A protein and the small-molecule ligand that binds it are described below.
Small molecule (SMILES): OC[C@H]1O[C@@H]2O[C@H]3[C@H](O)[C@@H](O)[C@@H](O[C@H]4[C@H](O)[C@@H](O)[C@@H](O[C@H]5[C@H](O)[C@@H](O)[C@@H](O[C@H]6[C@H](O)[C@@H](O)[C@@H](O[C@H]7[C@H](O)[C@@H](O)[C@@H](O[C@H]8[C@H](O)[C@@H](O)[C@@H](O[C@H]1[C@H](O)[C@H]2O)O[C@@H]8CO)O[C@@H]7CO)O[C@@H]6CO)O[C@@H]5CO)O[C@@H]4CO)O[C@@H]3CO

Sequence of chain 1.A:
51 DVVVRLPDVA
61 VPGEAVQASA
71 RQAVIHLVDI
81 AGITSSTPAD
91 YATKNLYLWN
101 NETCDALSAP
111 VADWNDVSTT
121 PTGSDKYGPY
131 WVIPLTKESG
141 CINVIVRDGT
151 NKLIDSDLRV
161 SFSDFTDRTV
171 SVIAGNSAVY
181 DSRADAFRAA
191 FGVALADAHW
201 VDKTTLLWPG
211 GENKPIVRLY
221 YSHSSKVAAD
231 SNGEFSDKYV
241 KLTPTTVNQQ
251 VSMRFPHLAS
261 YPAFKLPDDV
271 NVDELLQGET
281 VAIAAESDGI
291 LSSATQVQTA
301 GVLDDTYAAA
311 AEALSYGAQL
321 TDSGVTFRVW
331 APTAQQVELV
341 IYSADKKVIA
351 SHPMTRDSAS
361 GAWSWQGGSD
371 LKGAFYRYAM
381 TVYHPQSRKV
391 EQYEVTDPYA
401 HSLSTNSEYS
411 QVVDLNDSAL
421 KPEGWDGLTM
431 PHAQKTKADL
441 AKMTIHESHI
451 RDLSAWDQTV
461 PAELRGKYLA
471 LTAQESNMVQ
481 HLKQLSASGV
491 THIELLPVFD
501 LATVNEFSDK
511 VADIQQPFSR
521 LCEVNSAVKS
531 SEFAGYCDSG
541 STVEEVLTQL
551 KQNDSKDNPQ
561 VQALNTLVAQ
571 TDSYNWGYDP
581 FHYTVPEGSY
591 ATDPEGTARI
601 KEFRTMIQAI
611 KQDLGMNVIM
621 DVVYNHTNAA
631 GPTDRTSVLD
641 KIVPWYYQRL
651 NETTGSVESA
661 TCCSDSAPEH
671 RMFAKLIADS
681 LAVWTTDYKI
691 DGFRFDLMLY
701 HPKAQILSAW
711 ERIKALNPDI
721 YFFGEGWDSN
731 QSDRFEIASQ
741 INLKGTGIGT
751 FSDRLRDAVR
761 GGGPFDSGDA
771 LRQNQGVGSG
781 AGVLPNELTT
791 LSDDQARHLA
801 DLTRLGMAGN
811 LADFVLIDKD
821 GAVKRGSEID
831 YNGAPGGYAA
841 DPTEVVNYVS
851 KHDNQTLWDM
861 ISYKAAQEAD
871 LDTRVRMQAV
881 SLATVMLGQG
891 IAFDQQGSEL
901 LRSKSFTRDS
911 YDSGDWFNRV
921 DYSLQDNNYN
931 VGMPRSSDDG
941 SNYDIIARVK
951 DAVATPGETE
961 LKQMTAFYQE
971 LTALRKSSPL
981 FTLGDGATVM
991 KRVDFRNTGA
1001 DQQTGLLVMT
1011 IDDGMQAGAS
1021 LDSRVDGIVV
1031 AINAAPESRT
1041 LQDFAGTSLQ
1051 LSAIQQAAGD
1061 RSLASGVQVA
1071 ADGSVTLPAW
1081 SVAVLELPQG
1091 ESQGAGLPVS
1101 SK

Binding-site contacts:
Ligand atom O4 contacts residue TRP99 of chain 1.A at 4.3 Å.
Ligand atom C2 contacts residue ASP157 of chain 1.A at 3.8 Å.
Ligand atom C1 contacts residue ILE145 of chain 1.A at 4.1 Å (hydrophobic).
Ligand atom O6 contacts residue TYR97 of chain 1.A at 2.7 Å (h-bond).
Ligand atom C1 contacts residue TYR97 of chain 1.A at 3.8 Å (hydrophobic).
Ligand atom O2 contacts residue LYS152 of chain 1.A at 2.9 Å (salt-bridge).
Ligand atom O2 contacts residue ASP157 of chain 1.A at 3.1 Å (salt-bridge).
Ligand atom C3 contacts residue TRP114 of chain 1.A at 4.4 Å (hydrophobic).
Ligand atom C4 contacts residue TRP114 of chain 1.A at 3.9 Å (hydrophobic).
Ligand atom C4 contacts residue TRP99 of chain 1.A at 3.8 Å (hydrophobic).
Ligand atom O3 contacts residue ASP157 of chain 1.A at 2.7 Å (salt-bridge).
Ligand atom C2 contacts residue TRP114 of chain 1.A at 3.9 Å (hydrophobic).
Ligand atom C1 contacts residue TRP99 of chain 1.A at 3.8 Å (hydrophobic).
Ligand atom O3 contacts residue ASN101 of chain 1.A at 4.3 Å.
Ligand atom O6 contacts residue TRP99 of chain 1.A at 3.7 Å.
Ligand atom C5 contacts residue TRP114 of chain 1.A at 4.2 Å (hydrophobic).
Ligand atom O5 contacts residue TYR97 of chain 1.A at 3.3 Å.
Ligand atom C6 contacts residue TYR97 of chain 1.A at 3.5 Å (hydrophobic).
Ligand atom C5 contacts residue TYR97 of chain 1.A at 4.2 Å (hydrophobic).
Ligand atom C2 contacts residue LYS152 of chain 1.A at 3.7 Å.
Ligand atom O3 contacts residue ILE145 of chain 1.A at 3.9 Å.
Ligand atom O2 contacts residue ASN101 of chain 1.A at 3.0 Å (h-bond).
Ligand atom C2 contacts residue ASN101 of chain 1.A at 3.9 Å.
Ligand atom C2 contacts residue TRP99 of chain 1.A at 3.8 Å (hydrophobic).
Ligand atom C3 contacts residue ASP157 of chain 1.A at 3.8 Å.
Ligand atom C3 contacts residue TRP99 of chain 1.A at 4.2 Å (hydrophobic).
Ligand atom O5 contacts residue TRP114 of chain 1.A at 3.9 Å.
Ligand atom O2 contacts residue ILE145 of chain 1.A at 3.5 Å.
Ligand atom C3 contacts residue LYS152 of chain 1.A at 3.9 Å.
Ligand atom C2 contacts residue ILE145 of chain 1.A at 3.7 Å (hydrophobic).
Ligand atom O6 contacts residue TRP114 of chain 1.A at 4.4 Å.
Ligand atom O3 contacts residue TRP99 of chain 1.A at 3.5 Å.
Ligand atom C6 contacts residue TRP114 of chain 1.A at 3.6 Å (hydrophobic).
Ligand atom C1 contacts residue TRP114 of chain 1.A at 4.3 Å (hydrophobic).
Ligand atom O2 contacts residue TRP99 of chain 1.A at 3.0 Å (h-bond).
Ligand atom O3 contacts residue TRP114 of chain 1.A at 4.1 Å.
Ligand atom O3 contacts residue LYS152 of chain 1.A at 3.0 Å (salt-bridge).
Ligand atom C2 contacts residue TYR97 of chain 1.A at 4.5 Å (hydrophobic).